Sequence of chain 1.B:
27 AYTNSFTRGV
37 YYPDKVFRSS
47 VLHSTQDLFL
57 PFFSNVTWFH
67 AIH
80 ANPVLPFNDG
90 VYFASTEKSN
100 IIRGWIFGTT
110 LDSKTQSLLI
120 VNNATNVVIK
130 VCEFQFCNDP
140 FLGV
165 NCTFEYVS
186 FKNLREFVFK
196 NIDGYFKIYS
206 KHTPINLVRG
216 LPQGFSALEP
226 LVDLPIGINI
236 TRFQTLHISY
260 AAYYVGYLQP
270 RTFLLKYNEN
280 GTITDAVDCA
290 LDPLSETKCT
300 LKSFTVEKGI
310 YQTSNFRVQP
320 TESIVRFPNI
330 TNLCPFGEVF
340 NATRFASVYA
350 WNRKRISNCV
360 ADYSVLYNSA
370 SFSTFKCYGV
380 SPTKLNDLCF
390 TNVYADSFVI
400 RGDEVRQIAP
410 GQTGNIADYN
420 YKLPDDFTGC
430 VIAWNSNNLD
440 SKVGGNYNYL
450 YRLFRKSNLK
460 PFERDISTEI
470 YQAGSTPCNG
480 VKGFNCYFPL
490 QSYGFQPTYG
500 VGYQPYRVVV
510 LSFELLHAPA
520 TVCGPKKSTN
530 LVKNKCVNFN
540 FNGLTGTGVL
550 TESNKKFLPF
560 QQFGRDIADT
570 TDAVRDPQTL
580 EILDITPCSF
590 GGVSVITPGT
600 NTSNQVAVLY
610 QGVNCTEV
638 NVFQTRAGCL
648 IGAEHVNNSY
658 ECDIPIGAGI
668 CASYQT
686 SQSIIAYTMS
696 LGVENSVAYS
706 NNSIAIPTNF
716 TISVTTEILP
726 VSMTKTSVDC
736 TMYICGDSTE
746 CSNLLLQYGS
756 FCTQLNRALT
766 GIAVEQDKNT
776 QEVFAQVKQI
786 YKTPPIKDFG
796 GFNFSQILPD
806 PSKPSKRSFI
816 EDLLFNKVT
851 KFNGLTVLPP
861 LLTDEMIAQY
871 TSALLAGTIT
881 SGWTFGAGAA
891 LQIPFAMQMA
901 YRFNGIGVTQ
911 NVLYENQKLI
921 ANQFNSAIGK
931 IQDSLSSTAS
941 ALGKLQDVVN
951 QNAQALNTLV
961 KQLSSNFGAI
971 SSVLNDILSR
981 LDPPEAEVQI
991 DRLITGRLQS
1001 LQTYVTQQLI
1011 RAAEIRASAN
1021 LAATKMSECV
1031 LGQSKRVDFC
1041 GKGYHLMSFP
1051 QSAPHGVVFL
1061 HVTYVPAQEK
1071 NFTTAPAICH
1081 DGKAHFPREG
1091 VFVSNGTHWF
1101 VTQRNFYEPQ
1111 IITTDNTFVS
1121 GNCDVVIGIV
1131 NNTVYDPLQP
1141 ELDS

Binding-site contacts:
Ligand atom O5 contacts residue GLN115 of chain 1.B at 3.3 Å (h-bond).
Ligand atom C4 contacts residue ASN165 of chain 1.B at 4.2 Å.
Ligand atom O6 contacts residue GLN115 of chain 1.B at 4.5 Å.
Ligand atom C6 contacts residue GLN115 of chain 1.B at 3.4 Å.
Ligand atom C3 contacts residue ASN165 of chain 1.B at 3.8 Å.
Ligand atom O5 contacts residue GLU132 of chain 1.B at 3.7 Å.
Ligand atom C4 contacts residue GLN115 of chain 1.B at 4.5 Å.
Ligand atom C2 contacts residue ASN165 of chain 1.B at 2.5 Å.
Ligand atom N2 contacts residue ASN165 of chain 1.B at 2.9 Å (h-bond).
Ligand atom C7 contacts residue ASN165 of chain 1.B at 3.2 Å.
Ligand atom C5 contacts residue ASN165 of chain 1.B at 3.7 Å.
Ligand atom C2 contacts residue GLU132 of chain 1.B at 4.5 Å.
Ligand atom C5 contacts residue GLN115 of chain 1.B at 3.9 Å.
Ligand atom O7 contacts residue ASN165 of chain 1.B at 3.2 Å (h-bond).
Ligand atom C1 contacts residue GLU132 of chain 1.B at 4.0 Å.
Ligand atom O5 contacts residue ASN165 of chain 1.B at 2.4 Å (h-bond).
Ligand atom C1 contacts residue ASN165 of chain 1.B at 1.4 Å.
Ligand atom C8 contacts residue ASN165 of chain 1.B at 4.3 Å.
Ligand atom O7 contacts residue GLU132 of chain 1.B at 4.2 Å.
Ligand atom C1 contacts residue GLN115 of chain 1.B at 4.5 Å.

This protein binds this small molecule.
Small molecule (SMILES): CC(=O)N[C@@H]1[C@@H](O)[C@H](O)[C@@H](CO)O[C@H]1O